A small-molecule ligand and the protein it binds are described below.
Small molecule (SMILES): Cc1ncc(C)n2nc(CCc3nc(N4CCC[C@@H]4C)nn3C)nc12

Binding-site contacts:
Ligand atom C03 contacts residue MET267 of chain 1.A at 3.8 Å (hydrophobic).
Ligand atom N06 contacts residue MET267 of chain 1.A at 3.8 Å.
Ligand atom C17 contacts residue GLN280 of chain 1.A at 3.5 Å.
Ligand atom N14 contacts residue ILE246 of chain 1.A at 3.7 Å.
Ligand atom N09 contacts residue GLN280 of chain 1.A at 3.0 Å (h-bond).
Ligand atom C19 contacts residue TYR247 of chain 1.A at 3.5 Å (hydrophobic).
Ligand atom N06 contacts residue GLY279 of chain 1.A at 3.8 Å.
Ligand atom C05 contacts residue GLY279 of chain 1.A at 3.6 Å.
Ligand atom N11 contacts residue PHE283 of chain 1.A at 3.4 Å.
Ligand atom C07 contacts residue MET267 of chain 1.A at 3.5 Å (hydrophobic).
Ligand atom N01 contacts residue MET267 of chain 1.A at 3.5 Å.
Ligand atom C12 contacts residue PHE283 of chain 1.A at 3.7 Å (hydrophobic).
Ligand atom C05 contacts residue TYR247 of chain 1.A at 3.4 Å (hydrophobic).
Ligand atom C13 contacts residue PHE283 of chain 1.A at 3.5 Å (hydrophobic).
Ligand atom N10 contacts residue PHE283 of chain 1.A at 3.7 Å.
Ligand atom C20 contacts residue PHE283 of chain 1.A at 3.7 Å (hydrophobic).
Ligand atom N04 contacts residue MET267 of chain 1.A at 3.8 Å.
Ligand atom C23 contacts residue GLU275 of chain 1.A at 3.5 Å.
Ligand atom C23 contacts residue LYS272 of chain 1.A at 3.5 Å.
Ligand atom C03 contacts residue GLY279 of chain 1.A at 3.5 Å.
Ligand atom N10 contacts residue PHE250 of chain 1.A at 3.6 Å.
Ligand atom C13 contacts residue ILE246 of chain 1.A at 3.5 Å (hydrophobic).
Ligand atom C24 contacts residue TYR247 of chain 1.A at 3.7 Å (hydrophobic).
Ligand atom C17 contacts residue VAL232 of chain 1.A at 3.8 Å (hydrophobic).
Ligand atom N04 contacts residue GLY279 of chain 1.A at 3.5 Å.
Ligand atom C03 contacts residue TYR247 of chain 1.A at 3.8 Å (hydrophobic).
Ligand atom C20 contacts residue GLY279 of chain 1.A at 3.8 Å.
Ligand atom C15 contacts residue LEU229 of chain 1.A at 3.7 Å (hydrophobic).
Ligand atom N14 contacts residue PHE283 of chain 1.A at 3.6 Å.
Ligand atom C16 contacts residue PHE283 of chain 1.A at 3.4 Å (hydrophobic).
Ligand atom C25 contacts residue GLY279 of chain 1.A at 3.6 Å.
Ligand atom C15 contacts residue PHE283 of chain 1.A at 3.5 Å (hydrophobic).
Ligand atom N04 contacts residue TYR247 of chain 1.A at 2.6 Å (h-bond).
Ligand atom C19 contacts residue MET267 of chain 1.A at 3.7 Å (hydrophobic).
Ligand atom C22 contacts residue PRO266 of chain 1.A at 3.7 Å (hydrophobic).
Ligand atom C05 contacts residue MET267 of chain 1.A at 3.6 Å (hydrophobic).
Ligand atom N02 contacts residue MET267 of chain 1.A at 3.6 Å.
Ligand atom C20 contacts residue TYR247 of chain 1.A at 3.6 Å (hydrophobic).
Ligand atom C17 contacts residue ILE246 of chain 1.A at 3.7 Å (hydrophobic).
Ligand atom C23 contacts residue VAL276 of chain 1.A at 3.7 Å (hydrophobic).

Sequence of chain 1.A:
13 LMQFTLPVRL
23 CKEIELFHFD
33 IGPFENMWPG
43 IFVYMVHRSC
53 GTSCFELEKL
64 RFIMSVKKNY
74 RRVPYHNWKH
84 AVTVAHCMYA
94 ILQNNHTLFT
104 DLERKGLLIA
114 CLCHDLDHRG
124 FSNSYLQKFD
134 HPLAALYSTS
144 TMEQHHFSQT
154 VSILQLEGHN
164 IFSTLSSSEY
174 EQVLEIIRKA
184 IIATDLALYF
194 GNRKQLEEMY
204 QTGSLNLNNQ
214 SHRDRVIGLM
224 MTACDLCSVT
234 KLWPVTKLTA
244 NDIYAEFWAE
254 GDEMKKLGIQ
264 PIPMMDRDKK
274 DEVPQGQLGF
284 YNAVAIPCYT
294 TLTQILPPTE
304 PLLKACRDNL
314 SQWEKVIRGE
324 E